Sequence of chain 1.A:
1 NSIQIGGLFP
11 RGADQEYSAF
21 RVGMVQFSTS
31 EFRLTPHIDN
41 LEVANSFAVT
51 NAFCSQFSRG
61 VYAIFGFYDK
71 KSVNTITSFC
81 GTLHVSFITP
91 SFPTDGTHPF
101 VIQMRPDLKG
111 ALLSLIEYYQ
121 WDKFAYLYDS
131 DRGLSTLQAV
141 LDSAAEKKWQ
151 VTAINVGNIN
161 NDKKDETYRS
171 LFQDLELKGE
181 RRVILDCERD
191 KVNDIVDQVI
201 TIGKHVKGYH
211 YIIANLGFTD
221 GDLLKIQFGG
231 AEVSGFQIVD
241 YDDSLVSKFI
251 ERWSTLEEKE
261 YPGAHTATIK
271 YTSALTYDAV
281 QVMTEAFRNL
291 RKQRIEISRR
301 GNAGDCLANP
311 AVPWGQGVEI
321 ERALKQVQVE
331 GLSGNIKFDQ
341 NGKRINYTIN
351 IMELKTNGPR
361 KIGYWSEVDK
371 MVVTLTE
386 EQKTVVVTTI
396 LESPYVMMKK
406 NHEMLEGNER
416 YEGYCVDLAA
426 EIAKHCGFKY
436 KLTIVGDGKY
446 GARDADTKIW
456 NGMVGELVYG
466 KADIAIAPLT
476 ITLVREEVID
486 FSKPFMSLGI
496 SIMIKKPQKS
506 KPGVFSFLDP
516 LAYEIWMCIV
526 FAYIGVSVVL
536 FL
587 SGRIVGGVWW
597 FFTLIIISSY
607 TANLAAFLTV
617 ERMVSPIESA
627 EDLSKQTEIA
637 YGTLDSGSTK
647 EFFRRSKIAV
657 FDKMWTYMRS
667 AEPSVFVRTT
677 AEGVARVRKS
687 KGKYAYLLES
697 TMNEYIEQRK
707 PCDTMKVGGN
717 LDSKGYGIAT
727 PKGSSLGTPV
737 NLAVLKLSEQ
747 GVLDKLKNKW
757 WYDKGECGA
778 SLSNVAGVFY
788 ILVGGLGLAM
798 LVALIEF

A small-molecule ligand and the protein it binds are described below.
Small molecule (SMILES): C=C(C)[C@H]1CN[C@H](C(=O)O)[C@H]1CC(=O)O

Binding-site contacts:
Ligand atom OD1 contacts residue LEU640 of chain 1.A at 3.8 Å.
Ligand atom OXT contacts residue SER644 of chain 1.A at 2.8 Å (h-bond).
Ligand atom CD contacts residue PRO473 of chain 1.A at 3.2 Å (hydrophobic).
Ligand atom CB1 contacts residue LEU640 of chain 1.A at 3.8 Å (hydrophobic).
Ligand atom C contacts residue SER644 of chain 1.A at 3.6 Å.
Ligand atom CD2 contacts residue TYR445 of chain 1.A at 3.4 Å (hydrophobic).
Ligand atom C contacts residue THR475 of chain 1.A at 3.3 Å.
Ligand atom CB1 contacts residue GLU695 of chain 1.A at 3.2 Å.
Ligand atom OXT contacts residue ARG480 of chain 1.A at 3.0 Å (salt-bridge).
Ligand atom CG1 contacts residue SER644 of chain 1.A at 3.9 Å.
Ligand atom OD2 contacts residue THR645 of chain 1.A at 2.9 Å (h-bond).
Ligand atom CA contacts residue THR475 of chain 1.A at 3.1 Å.
Ligand atom N contacts residue GLU695 of chain 1.A at 2.9 Å (salt-bridge).
Ligand atom OXT contacts residue GLY643 of chain 1.A at 3.6 Å.
Ligand atom CD2 contacts residue LEU640 of chain 1.A at 3.8 Å (hydrophobic).
Ligand atom CB contacts residue GLU695 of chain 1.A at 3.9 Å.
Ligand atom CG1 contacts residue THR645 of chain 1.A at 3.0 Å.
Ligand atom CG1 contacts residue LEU640 of chain 1.A at 3.8 Å (hydrophobic).
Ligand atom O contacts residue THR475 of chain 1.A at 2.9 Å (h-bond).
Ligand atom CD1 contacts residue MET698 of chain 1.A at 3.6 Å (hydrophobic).
Ligand atom N contacts residue PRO473 of chain 1.A at 3.3 Å (h-bond).
Ligand atom CD1 contacts residue TYR445 of chain 1.A at 3.2 Å (hydrophobic).
Ligand atom C contacts residue ARG480 of chain 1.A at 3.4 Å.
Ligand atom N contacts residue TYR722 of chain 1.A at 3.8 Å.
Ligand atom O contacts residue ARG480 of chain 1.A at 2.7 Å (salt-bridge).
Ligand atom CA contacts residue SER644 of chain 1.A at 3.5 Å.
Ligand atom CD contacts residue GLU695 of chain 1.A at 3.3 Å.
Ligand atom O contacts residue PRO473 of chain 1.A at 3.8 Å.
Ligand atom OD1 contacts residue GLU695 of chain 1.A at 4.0 Å.
Ligand atom CA contacts residue GLU695 of chain 1.A at 3.2 Å.
Ligand atom OD2 contacts residue GLY643 of chain 1.A at 3.2 Å.
Ligand atom CG2 contacts residue TYR445 of chain 1.A at 3.4 Å (hydrophobic).
Ligand atom CD contacts residue TYR445 of chain 1.A at 3.5 Å (hydrophobic).
Ligand atom O contacts residue LEU474 of chain 1.A at 3.9 Å.
Ligand atom OD1 contacts residue THR645 of chain 1.A at 2.3 Å (h-bond).
Ligand atom CG contacts residue TYR445 of chain 1.A at 3.5 Å (hydrophobic).
Ligand atom N contacts residue THR475 of chain 1.A at 2.9 Å (h-bond).
Ligand atom OD2 contacts residue SER644 of chain 1.A at 2.7 Å (h-bond).
Ligand atom CG1 contacts residue GLU695 of chain 1.A at 4.0 Å.
Ligand atom O contacts residue TYR445 of chain 1.A at 3.9 Å.